Binding-site contacts:
Ligand atom C8 contacts residue ASN66 of chain 1.K at 4.3 Å.
Ligand atom C7 contacts residue ASN66 of chain 1.K at 3.8 Å.
Ligand atom C1 contacts residue ASN66 of chain 1.K at 1.4 Å.
Ligand atom C5 contacts residue ASN66 of chain 1.K at 3.5 Å.
Ligand atom O5 contacts residue ASN66 of chain 1.K at 2.3 Å (h-bond).
Ligand atom C3 contacts residue ASN66 of chain 1.K at 3.9 Å.
Ligand atom N2 contacts residue ASN66 of chain 1.K at 3.1 Å (h-bond).
Ligand atom C4 contacts residue ASN66 of chain 1.K at 4.3 Å.
Ligand atom O7 contacts residue ARG921 of chain 1.D at 4.5 Å.
Ligand atom O7 contacts residue ASN66 of chain 1.K at 4.3 Å.
Ligand atom C2 contacts residue ASN66 of chain 1.K at 2.7 Å.

Sequence of chain 1.K:
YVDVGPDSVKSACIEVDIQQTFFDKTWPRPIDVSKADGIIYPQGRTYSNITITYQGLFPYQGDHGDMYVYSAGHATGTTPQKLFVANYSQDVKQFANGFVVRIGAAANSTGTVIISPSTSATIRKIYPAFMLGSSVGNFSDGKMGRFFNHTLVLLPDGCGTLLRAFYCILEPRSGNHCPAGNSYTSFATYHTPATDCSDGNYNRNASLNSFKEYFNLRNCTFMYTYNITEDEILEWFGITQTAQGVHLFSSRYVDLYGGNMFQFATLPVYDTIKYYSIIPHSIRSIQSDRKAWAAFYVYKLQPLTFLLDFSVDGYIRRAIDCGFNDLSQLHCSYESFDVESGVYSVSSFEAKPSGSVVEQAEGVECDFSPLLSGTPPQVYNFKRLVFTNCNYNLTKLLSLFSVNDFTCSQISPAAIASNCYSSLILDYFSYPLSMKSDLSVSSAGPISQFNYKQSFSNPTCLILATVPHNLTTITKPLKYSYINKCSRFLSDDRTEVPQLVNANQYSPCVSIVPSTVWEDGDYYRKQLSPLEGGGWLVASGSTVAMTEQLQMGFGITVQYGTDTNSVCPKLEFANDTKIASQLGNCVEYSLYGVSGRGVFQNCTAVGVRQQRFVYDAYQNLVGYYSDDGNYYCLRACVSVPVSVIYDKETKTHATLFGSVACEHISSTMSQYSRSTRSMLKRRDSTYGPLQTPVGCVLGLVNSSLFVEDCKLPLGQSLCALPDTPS

Sequence of chain 1.D:
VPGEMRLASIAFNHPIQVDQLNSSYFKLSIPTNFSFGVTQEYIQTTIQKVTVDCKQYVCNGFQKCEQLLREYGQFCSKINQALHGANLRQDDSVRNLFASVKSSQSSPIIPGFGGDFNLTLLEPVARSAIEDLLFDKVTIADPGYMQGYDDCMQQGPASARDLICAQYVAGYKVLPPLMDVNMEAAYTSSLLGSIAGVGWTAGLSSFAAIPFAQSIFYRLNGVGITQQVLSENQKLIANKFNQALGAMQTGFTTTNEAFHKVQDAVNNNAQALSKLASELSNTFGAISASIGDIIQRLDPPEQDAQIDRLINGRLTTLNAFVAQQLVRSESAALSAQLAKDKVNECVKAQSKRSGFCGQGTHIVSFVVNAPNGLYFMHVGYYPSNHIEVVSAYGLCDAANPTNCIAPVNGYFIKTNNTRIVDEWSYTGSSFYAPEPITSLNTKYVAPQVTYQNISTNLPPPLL

A small-molecule ligand and the protein it binds are described below.
Small molecule (SMILES): CC(=O)N[C@H]1[C@H](O[C@H]2[C@H](O)[C@@H](NC(C)=O)CO[C@@H]2CO)O[C@H](CO)[C@@H](O)[C@@H]1O